Binding-site contacts:
Ligand atom N4 contacts residue TYR247 of chain 1.A at 2.6 Å (h-bond).
Ligand atom C9 contacts residue PHE283 of chain 1.A at 3.4 Å (hydrophobic).
Ligand atom C12 contacts residue GLN280 of chain 1.A at 3.7 Å.
Ligand atom C24 contacts residue VAL276 of chain 1.A at 3.7 Å (hydrophobic).
Ligand atom C5 contacts residue GLY279 of chain 1.A at 3.5 Å.
Ligand atom C2 contacts residue PHE250 of chain 1.A at 3.7 Å (hydrophobic).
Ligand atom C11 contacts residue GLN280 of chain 1.A at 3.8 Å.
Ligand atom C18 contacts residue MET267 of chain 1.A at 3.8 Å (hydrophobic).
Ligand atom C24 contacts residue GLU275 of chain 1.A at 3.6 Å.
Ligand atom C7 contacts residue TYR247 of chain 1.A at 3.5 Å (hydrophobic).
Ligand atom C16 contacts residue PHE283 of chain 1.A at 3.6 Å (hydrophobic).
Ligand atom C25 contacts residue PRO266 of chain 1.A at 3.7 Å (hydrophobic).
Ligand atom C19 contacts residue GLY279 of chain 1.A at 3.7 Å.
Ligand atom C12 contacts residue TYR247 of chain 1.A at 3.5 Å (hydrophobic).
Ligand atom C20 contacts residue TYR247 of chain 1.A at 3.5 Å (hydrophobic).
Ligand atom C17 contacts residue ILE246 of chain 1.A at 3.5 Å (hydrophobic).
Ligand atom C11 contacts residue TYR247 of chain 1.A at 3.4 Å (hydrophobic).
Ligand atom O14 contacts residue PHE250 of chain 1.A at 3.5 Å.
Ligand atom C22 contacts residue LEU229 of chain 1.A at 3.8 Å (hydrophobic).
Ligand atom C8 contacts residue PHE283 of chain 1.A at 3.6 Å (hydrophobic).
Ligand atom C5 contacts residue MET267 of chain 1.A at 3.8 Å (hydrophobic).
Ligand atom C23 contacts residue PRO266 of chain 1.A at 3.8 Å (hydrophobic).
Ligand atom C10 contacts residue MET267 of chain 1.A at 3.6 Å (hydrophobic).
Ligand atom C25 contacts residue GLU275 of chain 1.A at 3.5 Å.
Ligand atom C10 contacts residue GLY279 of chain 1.A at 3.7 Å.
Ligand atom C15 contacts residue GLY279 of chain 1.A at 3.5 Å.
Ligand atom C21 contacts residue LEU229 of chain 1.A at 3.5 Å (hydrophobic).
Ligand atom C5 contacts residue TYR247 of chain 1.A at 3.7 Å (hydrophobic).
Ligand atom N1 contacts residue PHE250 of chain 1.A at 3.8 Å.
Ligand atom C2 contacts residue PHE283 of chain 1.A at 3.7 Å (hydrophobic).
Ligand atom N4 contacts residue GLY279 of chain 1.A at 3.7 Å.
Ligand atom O13 contacts residue GLN280 of chain 1.A at 3.1 Å (h-bond).
Ligand atom N6 contacts residue GLY279 of chain 1.A at 3.8 Å.
Ligand atom O14 contacts residue MET267 of chain 1.A at 3.7 Å.
Ligand atom C3 contacts residue ILE246 of chain 1.A at 3.8 Å (hydrophobic).
Ligand atom C20 contacts residue MET267 of chain 1.A at 3.8 Å (hydrophobic).
Ligand atom C15 contacts residue MET267 of chain 1.A at 3.7 Å (hydrophobic).
Ligand atom C7 contacts residue GLY279 of chain 1.A at 3.6 Å.
Ligand atom C23 contacts residue MET267 of chain 1.A at 3.8 Å (hydrophobic).
Ligand atom C12 contacts residue PHE283 of chain 1.A at 3.6 Å (hydrophobic).

A protein and the small-molecule ligand that binds it are described below.
Small molecule (SMILES): Cc1nc(-c2ccccc2)[nH]c1CCN1C(=O)c2ccccc2C1=O

Sequence of chain 1.A:
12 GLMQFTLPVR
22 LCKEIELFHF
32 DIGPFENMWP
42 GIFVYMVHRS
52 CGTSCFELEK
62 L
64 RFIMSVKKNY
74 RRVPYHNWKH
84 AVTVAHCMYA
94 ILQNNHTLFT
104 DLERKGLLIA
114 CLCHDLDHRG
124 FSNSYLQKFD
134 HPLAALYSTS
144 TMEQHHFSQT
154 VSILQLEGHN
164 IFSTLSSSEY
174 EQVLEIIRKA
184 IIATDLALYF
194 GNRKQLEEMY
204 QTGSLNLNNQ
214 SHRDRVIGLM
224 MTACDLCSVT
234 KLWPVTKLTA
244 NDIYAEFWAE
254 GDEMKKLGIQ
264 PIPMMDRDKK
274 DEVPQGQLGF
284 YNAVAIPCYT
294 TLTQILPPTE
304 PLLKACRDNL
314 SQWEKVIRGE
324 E